Binding-site contacts:
Ligand atom O1B contacts residue MG1 of chain 1.K at 2.1 Å.
Ligand atom PB contacts residue GLY420 of chain 1.B at 3.0 Å.
Ligand atom O2A contacts residue LYS423 of chain 1.B at 2.7 Å (salt-bridge).
Ligand atom N7 contacts residue VAL421 of chain 1.B at 2.9 Å (h-bond).
Ligand atom O2A contacts residue SER425 of chain 1.B at 2.8 Å (h-bond).
Ligand atom O3B contacts residue GLY420 of chain 1.B at 2.5 Å (h-bond).
Ligand atom N7 contacts residue TYR555 of chain 1.B at 2.8 Å (h-bond).
Ligand atom N1 contacts residue ASP384 of chain 1.B at 3.2 Å (salt-bridge).
Ligand atom O2B contacts residue PRO418 of chain 1.B at 3.4 Å (h-bond).
Ligand atom O2B contacts residue VAL421 of chain 1.B at 3.0 Å (h-bond).
Ligand atom PA contacts residue GLY422 of chain 1.B at 3.4 Å.
Ligand atom O3A contacts residue VAL421 of chain 1.B at 3.4 Å (h-bond).
Ligand atom PG contacts residue MG1 of chain 1.K at 2.6 Å.
Ligand atom O1B contacts residue THR424 of chain 1.B at 2.9 Å (h-bond).
Ligand atom O2A contacts residue THR424 of chain 1.B at 2.6 Å (h-bond).
Ligand atom N1 contacts residue TYR567 of chain 1.B at 3.3 Å.
Ligand atom PB contacts residue MG1 of chain 1.K at 3.2 Å.
Ligand atom S1G contacts residue GLU485 of chain 1.B at 3.1 Å (salt-bridge).
Ligand atom O5' contacts residue GLY422 of chain 1.B at 3.3 Å.
Ligand atom N6 contacts residue TYR386 of chain 1.B at 3.4 Å (h-bond).
Ligand atom O3G contacts residue ARG546 of chain 1.C at 2.8 Å (salt-bridge).
Ligand atom O3A contacts residue GLY420 of chain 1.B at 2.9 Å.
Ligand atom PA contacts residue SER425 of chain 1.B at 3.1 Å.
Ligand atom O4' contacts residue GLY420 of chain 1.B at 3.1 Å (h-bond).
Ligand atom C6 contacts residue ILE563 of chain 1.B at 3.4 Å (hydrophobic).
Ligand atom C8 contacts residue VAL421 of chain 1.B at 3.0 Å (hydrophobic).
Ligand atom C6 contacts residue HIS385 of chain 1.B at 3.3 Å.
Ligand atom N6 contacts residue HIS385 of chain 1.B at 3.1 Å.
Ligand atom O2B contacts residue LYS423 of chain 1.B at 2.3 Å (salt-bridge).
Ligand atom O2B contacts residue GLY420 of chain 1.B at 2.7 Å (h-bond).
Ligand atom C2 contacts residue TYR567 of chain 1.B at 3.4 Å (hydrophobic).
Ligand atom O3B contacts residue MG1 of chain 1.K at 3.3 Å.
Ligand atom C8 contacts residue GLY422 of chain 1.B at 3.3 Å.
Ligand atom O3A contacts residue GLY422 of chain 1.B at 2.9 Å (h-bond).
Ligand atom PB contacts residue LYS423 of chain 1.B at 3.3 Å.
Ligand atom O2A contacts residue GLY422 of chain 1.B at 2.5 Å.
Ligand atom O1A contacts residue MG1 of chain 1.K at 2.9 Å.
Ligand atom S1G contacts residue MG1 of chain 1.K at 2.4 Å.
Ligand atom O5' contacts residue SER425 of chain 1.B at 2.6 Å (h-bond).
Ligand atom O2G contacts residue MG1 of chain 1.K at 2.1 Å.

A protein and the small-molecule ligand that binds it are described below.
Small molecule (SMILES): Nc1ncnc2c1ncn2[C@@H]1O[C@H](COP(=O)(O)OP(=O)(O)OP(O)(O)=S)[C@@H](O)[C@H]1O

Sequence of chain 1.C:
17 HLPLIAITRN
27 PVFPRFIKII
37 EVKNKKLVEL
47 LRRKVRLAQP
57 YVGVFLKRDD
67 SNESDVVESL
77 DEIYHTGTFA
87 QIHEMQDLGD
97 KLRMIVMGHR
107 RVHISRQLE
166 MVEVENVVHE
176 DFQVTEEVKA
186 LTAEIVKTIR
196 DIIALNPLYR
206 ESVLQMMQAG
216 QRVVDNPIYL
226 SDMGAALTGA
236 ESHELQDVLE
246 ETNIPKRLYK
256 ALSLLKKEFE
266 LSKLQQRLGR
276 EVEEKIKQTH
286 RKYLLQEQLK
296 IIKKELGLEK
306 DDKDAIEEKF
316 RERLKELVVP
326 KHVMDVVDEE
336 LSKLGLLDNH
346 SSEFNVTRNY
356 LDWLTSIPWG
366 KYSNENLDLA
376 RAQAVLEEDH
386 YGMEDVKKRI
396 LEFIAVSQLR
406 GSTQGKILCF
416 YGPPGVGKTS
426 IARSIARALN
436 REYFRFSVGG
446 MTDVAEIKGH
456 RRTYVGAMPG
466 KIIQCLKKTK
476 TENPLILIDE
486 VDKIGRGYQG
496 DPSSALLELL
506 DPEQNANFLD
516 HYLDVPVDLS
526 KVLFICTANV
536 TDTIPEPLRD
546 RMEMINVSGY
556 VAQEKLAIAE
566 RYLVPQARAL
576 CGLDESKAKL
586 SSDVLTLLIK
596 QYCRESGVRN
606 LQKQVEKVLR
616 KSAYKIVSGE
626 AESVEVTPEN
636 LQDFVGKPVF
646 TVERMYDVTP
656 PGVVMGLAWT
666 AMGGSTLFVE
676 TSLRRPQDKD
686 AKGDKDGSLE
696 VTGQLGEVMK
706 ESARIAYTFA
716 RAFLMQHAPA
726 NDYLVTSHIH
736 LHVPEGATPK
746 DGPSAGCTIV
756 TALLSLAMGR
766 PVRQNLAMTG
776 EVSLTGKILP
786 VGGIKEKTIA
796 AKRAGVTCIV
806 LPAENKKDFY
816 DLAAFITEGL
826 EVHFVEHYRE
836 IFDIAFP

Sequence of chain 1.B:
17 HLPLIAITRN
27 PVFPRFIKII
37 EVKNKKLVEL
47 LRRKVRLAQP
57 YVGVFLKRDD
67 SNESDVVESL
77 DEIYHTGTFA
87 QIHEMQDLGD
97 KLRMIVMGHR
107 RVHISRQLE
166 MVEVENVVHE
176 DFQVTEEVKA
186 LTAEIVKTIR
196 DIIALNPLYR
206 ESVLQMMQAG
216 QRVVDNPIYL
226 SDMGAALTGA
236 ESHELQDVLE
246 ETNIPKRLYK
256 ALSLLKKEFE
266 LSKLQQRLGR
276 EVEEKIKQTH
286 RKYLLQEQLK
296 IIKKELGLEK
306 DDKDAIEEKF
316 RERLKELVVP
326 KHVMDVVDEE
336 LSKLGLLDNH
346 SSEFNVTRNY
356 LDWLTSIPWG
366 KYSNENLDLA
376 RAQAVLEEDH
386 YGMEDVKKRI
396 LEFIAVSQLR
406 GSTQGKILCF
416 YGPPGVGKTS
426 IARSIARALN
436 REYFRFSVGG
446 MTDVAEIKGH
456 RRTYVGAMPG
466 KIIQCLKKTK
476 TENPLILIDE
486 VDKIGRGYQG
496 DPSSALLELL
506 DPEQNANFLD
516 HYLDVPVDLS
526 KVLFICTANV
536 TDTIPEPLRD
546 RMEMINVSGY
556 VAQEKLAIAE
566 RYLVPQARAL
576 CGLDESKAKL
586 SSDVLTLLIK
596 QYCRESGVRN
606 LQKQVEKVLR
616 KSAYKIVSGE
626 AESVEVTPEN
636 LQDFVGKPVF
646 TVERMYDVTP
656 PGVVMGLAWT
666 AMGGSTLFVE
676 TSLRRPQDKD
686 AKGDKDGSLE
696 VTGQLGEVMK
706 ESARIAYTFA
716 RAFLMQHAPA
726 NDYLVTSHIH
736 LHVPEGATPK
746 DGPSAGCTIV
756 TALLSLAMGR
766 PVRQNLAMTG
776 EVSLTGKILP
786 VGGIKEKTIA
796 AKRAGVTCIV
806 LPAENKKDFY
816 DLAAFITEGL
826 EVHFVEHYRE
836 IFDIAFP